This protein binds this small molecule.
Small molecule (SMILES): O=C(O)c1ccc(NS(=O)(=O)c2ccc(N3C(=O)c4ccccc4C3=O)cc2)cc1

Binding-site contacts:
Ligand atom O4 contacts residue PHE76 of chain 35.A at 2.2 Å.
Ligand atom O2 contacts residue GLN233 of chain 35.C at 2.9 Å (h-bond).
Ligand atom O1 contacts residue GLN233 of chain 35.C at 3.6 Å.
Ligand atom C3 contacts residue ASP155 of chain 43.A at 3.0 Å.
Ligand atom C5 contacts residue TYR157 of chain 43.A at 2.8 Å (hydrophobic).
Ligand atom C13 contacts residue PHE76 of chain 35.A at 2.9 Å (hydrophobic).
Ligand atom C4 contacts residue TYR157 of chain 43.A at 3.5 Å (hydrophobic).
Ligand atom C21 contacts residue ARG234 of chain 35.A at 3.5 Å.
Ligand atom O5 contacts residue ARG234 of chain 35.A at 2.7 Å (salt-bridge).
Ligand atom O1 contacts residue GLN234 of chain 35.C at 2.6 Å (h-bond).
Ligand atom O2 contacts residue TYR157 of chain 43.A at 3.4 Å.
Ligand atom N1 contacts residue ASP155 of chain 43.A at 2.5 Å (salt-bridge).
Ligand atom N1 contacts residue SER156 of chain 43.A at 2.9 Å.
Ligand atom O4 contacts residue PHE236 of chain 35.C at 2.6 Å.
Ligand atom C5 contacts residue ASP155 of chain 43.A at 2.5 Å.
Ligand atom S1 contacts residue GLN234 of chain 35.C at 2.2 Å (h-bond).
Ligand atom C13 contacts residue PHE236 of chain 35.C at 3.4 Å (hydrophobic).
Ligand atom C20 contacts residue PHE76 of chain 35.A at 3.2 Å (hydrophobic).
Ligand atom N1 contacts residue TYR157 of chain 43.A at 2.5 Å (h-bond).
Ligand atom C5 contacts residue SER156 of chain 43.A at 2.9 Å.
Ligand atom O6 contacts residue ARG234 of chain 35.A at 3.4 Å (salt-bridge).
Ligand atom C14 contacts residue PHE76 of chain 35.A at 3.3 Å (hydrophobic).
Ligand atom C1 contacts residue TYR157 of chain 43.A at 3.5 Å (hydrophobic).
Ligand atom C4 contacts residue SER156 of chain 43.A at 3.0 Å.
Ligand atom O6 contacts residue GLN160 of chain 43.A at 2.9 Å.
Ligand atom C21 contacts residue GLN160 of chain 43.A at 3.6 Å.
Ligand atom C6 contacts residue SER156 of chain 43.A at 3.4 Å.
Ligand atom C8 contacts residue GLN234 of chain 35.C at 2.9 Å.
Ligand atom C8 contacts residue ASP155 of chain 43.A at 3.7 Å.
Ligand atom C7 contacts residue GLN234 of chain 35.C at 2.2 Å.
Ligand atom C6 contacts residue GLN160 of chain 43.A at 2.9 Å.
Ligand atom C4 contacts residue ASP155 of chain 43.A at 1.9 Å.
Ligand atom C2 contacts residue SER156 of chain 43.A at 3.6 Å.
Ligand atom O5 contacts residue ARG219 of chain 43.A at 3.5 Å (salt-bridge).
Ligand atom O2 contacts residue GLN234 of chain 35.C at 2.5 Å (h-bond).
Ligand atom C1 contacts residue GLN160 of chain 43.A at 2.6 Å.
Ligand atom C6 contacts residue TYR157 of chain 43.A at 2.6 Å (hydrophobic).
Ligand atom C12 contacts residue GLN234 of chain 35.C at 2.8 Å.
Ligand atom C2 contacts residue GLN160 of chain 43.A at 3.5 Å.
Ligand atom C3 contacts residue SER156 of chain 43.A at 3.2 Å.

Sequence of chain 35.A:
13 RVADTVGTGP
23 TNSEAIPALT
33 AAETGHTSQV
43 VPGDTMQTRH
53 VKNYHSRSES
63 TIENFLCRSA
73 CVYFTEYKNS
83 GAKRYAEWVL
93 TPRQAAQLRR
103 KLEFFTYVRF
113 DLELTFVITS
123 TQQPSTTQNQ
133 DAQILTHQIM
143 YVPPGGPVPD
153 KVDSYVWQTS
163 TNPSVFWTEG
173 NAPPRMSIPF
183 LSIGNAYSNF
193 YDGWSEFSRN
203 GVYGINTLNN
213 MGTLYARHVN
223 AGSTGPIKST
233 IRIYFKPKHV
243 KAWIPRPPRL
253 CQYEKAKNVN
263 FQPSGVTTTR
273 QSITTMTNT

Sequence of chain 43.A:
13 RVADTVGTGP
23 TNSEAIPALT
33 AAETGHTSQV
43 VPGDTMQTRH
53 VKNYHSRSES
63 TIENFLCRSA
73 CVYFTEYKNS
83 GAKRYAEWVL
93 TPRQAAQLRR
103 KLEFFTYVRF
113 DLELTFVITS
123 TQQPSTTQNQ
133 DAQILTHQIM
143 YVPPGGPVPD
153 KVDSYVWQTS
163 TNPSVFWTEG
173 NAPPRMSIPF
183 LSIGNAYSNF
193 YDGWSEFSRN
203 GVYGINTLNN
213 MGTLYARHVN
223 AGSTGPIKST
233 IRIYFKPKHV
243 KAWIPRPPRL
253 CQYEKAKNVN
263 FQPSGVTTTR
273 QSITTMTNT

Sequence of chain 35.C:
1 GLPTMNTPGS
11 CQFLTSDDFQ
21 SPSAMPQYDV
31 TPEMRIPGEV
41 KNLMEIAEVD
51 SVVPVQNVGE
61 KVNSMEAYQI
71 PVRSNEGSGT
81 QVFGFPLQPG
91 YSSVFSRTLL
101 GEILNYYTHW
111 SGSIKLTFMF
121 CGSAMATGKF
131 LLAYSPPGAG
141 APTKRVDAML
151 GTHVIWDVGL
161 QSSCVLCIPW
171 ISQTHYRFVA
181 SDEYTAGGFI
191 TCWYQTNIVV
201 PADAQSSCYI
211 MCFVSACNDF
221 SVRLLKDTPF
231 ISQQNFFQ